Sequence of chain 1.D:
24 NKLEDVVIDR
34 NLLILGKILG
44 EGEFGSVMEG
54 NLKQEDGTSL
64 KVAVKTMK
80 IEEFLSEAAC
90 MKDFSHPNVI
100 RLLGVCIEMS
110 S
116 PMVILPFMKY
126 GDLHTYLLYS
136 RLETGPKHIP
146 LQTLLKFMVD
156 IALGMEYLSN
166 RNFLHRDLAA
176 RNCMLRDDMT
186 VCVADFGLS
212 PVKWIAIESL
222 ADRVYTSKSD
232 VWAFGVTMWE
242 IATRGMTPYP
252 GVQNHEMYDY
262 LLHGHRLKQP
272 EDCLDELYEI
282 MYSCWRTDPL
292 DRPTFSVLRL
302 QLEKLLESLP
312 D

Binding-site contacts:
Ligand atom C8 contacts residue MET179 of chain 1.D at 3.8 Å (hydrophobic).
Ligand atom CAB contacts residue ALA66 of chain 1.D at 4.0 Å (hydrophobic).
Ligand atom C6 contacts residue MET179 of chain 1.D at 3.7 Å (hydrophobic).
Ligand atom C4 contacts residue ALA66 of chain 1.D at 3.9 Å (hydrophobic).
Ligand atom N6 contacts residue PHE122 of chain 1.D at 3.4 Å.
Ligand atom CAG contacts residue PHE122 of chain 1.D at 3.7 Å (hydrophobic).
Ligand atom CAR contacts residue MET123 of chain 1.D at 3.2 Å (hydrophobic).
Ligand atom CAR contacts residue PHE122 of chain 1.D at 3.5 Å (hydrophobic).
Ligand atom N6 contacts residue MET123 of chain 1.D at 2.8 Å (h-bond).
Ligand atom N9 contacts residue MET179 of chain 1.D at 3.8 Å.
Ligand atom CAG contacts residue MET123 of chain 1.D at 2.7 Å (hydrophobic).
Ligand atom CAB contacts residue VAL50 of chain 1.D at 3.9 Å (hydrophobic).
Ligand atom CAF contacts residue LYS124 of chain 1.D at 4.0 Å.
Ligand atom CAE contacts residue MET123 of chain 1.D at 3.9 Å (hydrophobic).
Ligand atom CAG contacts residue LYS124 of chain 1.D at 3.1 Å.
Ligand atom CAE contacts residue LYS124 of chain 1.D at 2.7 Å.
Ligand atom CAG contacts residue GLY126 of chain 1.D at 3.5 Å.
Ligand atom N7 contacts residue PRO121 of chain 1.D at 3.9 Å.
Ligand atom N3 contacts residue VAL50 of chain 1.D at 3.8 Å.
Ligand atom CAE contacts residue GLY126 of chain 1.D at 3.9 Å.
Ligand atom C8 contacts residue ALA66 of chain 1.D at 3.5 Å (hydrophobic).
Ligand atom CAW contacts residue ALA66 of chain 1.D at 3.9 Å (hydrophobic).
Ligand atom N7 contacts residue MET123 of chain 1.D at 3.0 Å (h-bond).
Ligand atom C8 contacts residue MET123 of chain 1.D at 3.7 Å (hydrophobic).
Ligand atom N7 contacts residue PHE122 of chain 1.D at 3.9 Å.
Ligand atom C5 contacts residue MET179 of chain 1.D at 3.3 Å (hydrophobic).
Ligand atom N7 contacts residue ALA66 of chain 1.D at 3.9 Å.
Ligand atom C4 contacts residue MET179 of chain 1.D at 3.5 Å (hydrophobic).
Ligand atom N3 contacts residue MET179 of chain 1.D at 4.0 Å.
Ligand atom N9 contacts residue ALA66 of chain 1.D at 3.5 Å.
Ligand atom N7 contacts residue MET179 of chain 1.D at 3.6 Å.
Ligand atom CAA contacts residue MET179 of chain 1.D at 3.7 Å (hydrophobic).
Ligand atom C8 contacts residue PRO121 of chain 1.D at 3.3 Å (hydrophobic).
Ligand atom CAA contacts residue ILE99 of chain 1.D at 4.0 Å (hydrophobic).
Ligand atom CAJ contacts residue ASP127 of chain 1.D at 3.1 Å.
Ligand atom CAK contacts residue LEU42 of chain 1.D at 4.0 Å (hydrophobic).
Ligand atom N2 contacts residue VAL50 of chain 1.D at 3.5 Å.
Ligand atom OAC contacts residue ASP127 of chain 1.D at 2.7 Å (salt-bridge).
Ligand atom C6 contacts residue MET123 of chain 1.D at 3.8 Å (hydrophobic).
Ligand atom CAR contacts residue GLY126 of chain 1.D at 3.9 Å.

This small molecule binds to this protein.
Small molecule (SMILES): CC(C)n1cnc2/c(=N/c3cccc(Cl)c3)nc(NCCO)[nH]c21